Sequence of chain 1.A:
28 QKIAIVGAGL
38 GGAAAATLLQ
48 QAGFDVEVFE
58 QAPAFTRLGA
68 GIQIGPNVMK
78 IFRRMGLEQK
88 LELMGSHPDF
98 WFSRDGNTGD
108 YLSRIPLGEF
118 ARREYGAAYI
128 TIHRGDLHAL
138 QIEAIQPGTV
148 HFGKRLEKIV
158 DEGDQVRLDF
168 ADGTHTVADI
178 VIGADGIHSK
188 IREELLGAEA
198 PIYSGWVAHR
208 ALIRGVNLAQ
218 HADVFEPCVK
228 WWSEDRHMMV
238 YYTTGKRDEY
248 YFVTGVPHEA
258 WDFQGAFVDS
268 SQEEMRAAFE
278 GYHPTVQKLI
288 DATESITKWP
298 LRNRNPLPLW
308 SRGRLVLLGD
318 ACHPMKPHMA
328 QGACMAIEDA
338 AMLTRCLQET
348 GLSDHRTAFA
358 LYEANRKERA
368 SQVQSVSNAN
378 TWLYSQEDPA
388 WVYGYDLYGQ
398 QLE

Binding-site contacts:
Ligand atom N1 contacts residue FAD1 of chain 1.B at 3.4 Å.
Ligand atom S2 contacts residue FAD1 of chain 1.B at 3.4 Å.
Ligand atom C6 contacts residue TYR248 of chain 1.A at 3.9 Å (hydrophobic).
Ligand atom C6 contacts residue FAD1 of chain 1.B at 3.6 Å.
Ligand atom S2 contacts residue GLY68 of chain 1.A at 3.7 Å.
Ligand atom C5 contacts residue FAD1 of chain 1.B at 3.9 Å.
Ligand atom C2 contacts residue VAL250 of chain 1.A at 4.1 Å (hydrophobic).
Ligand atom S2 contacts residue VAL250 of chain 1.A at 3.9 Å.
Ligand atom C3 contacts residue ARG131 of chain 1.A at 4.1 Å.
Ligand atom C3 contacts residue FAD1 of chain 1.B at 3.5 Å.
Ligand atom C6 contacts residue TRP296 of chain 1.A at 4.2 Å (hydrophobic).
Ligand atom S2 contacts residue TYR248 of chain 1.A at 2.9 Å (h-bond).
Ligand atom C2 contacts residue TYR248 of chain 1.A at 3.1 Å (hydrophobic).
Ligand atom C6 contacts residue VAL250 of chain 1.A at 4.3 Å (hydrophobic).
Ligand atom C2 contacts residue FAD1 of chain 1.B at 3.4 Å.
Ligand atom S2 contacts residue TYR238 of chain 1.A at 4.2 Å.
Ligand atom C4 contacts residue FAD1 of chain 1.B at 3.8 Å.
Ligand atom N1 contacts residue ARG207 of chain 1.A at 4.3 Å.
Ligand atom C5 contacts residue TRP296 of chain 1.A at 4.3 Å (hydrophobic).
Ligand atom C3 contacts residue TYR248 of chain 1.A at 4.3 Å (hydrophobic).
Ligand atom C6 contacts residue ARG207 of chain 1.A at 4.4 Å.
Ligand atom N1 contacts residue TYR248 of chain 1.A at 2.9 Å (h-bond).
Ligand atom N1 contacts residue VAL250 of chain 1.A at 3.5 Å.

A small-molecule ligand and the protein it binds are described below.
Small molecule (SMILES): Sc1ccccn1